Sequence of chain 39.B:
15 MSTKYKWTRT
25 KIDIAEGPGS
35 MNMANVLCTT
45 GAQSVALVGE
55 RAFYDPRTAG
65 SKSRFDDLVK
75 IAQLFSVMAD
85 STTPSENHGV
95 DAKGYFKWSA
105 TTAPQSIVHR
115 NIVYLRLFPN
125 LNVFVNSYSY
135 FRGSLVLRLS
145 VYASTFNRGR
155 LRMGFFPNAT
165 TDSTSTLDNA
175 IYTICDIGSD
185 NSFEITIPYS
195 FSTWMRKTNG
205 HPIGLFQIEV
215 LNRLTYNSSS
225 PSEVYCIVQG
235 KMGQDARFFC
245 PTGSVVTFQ

Sequence of chain 36.B:
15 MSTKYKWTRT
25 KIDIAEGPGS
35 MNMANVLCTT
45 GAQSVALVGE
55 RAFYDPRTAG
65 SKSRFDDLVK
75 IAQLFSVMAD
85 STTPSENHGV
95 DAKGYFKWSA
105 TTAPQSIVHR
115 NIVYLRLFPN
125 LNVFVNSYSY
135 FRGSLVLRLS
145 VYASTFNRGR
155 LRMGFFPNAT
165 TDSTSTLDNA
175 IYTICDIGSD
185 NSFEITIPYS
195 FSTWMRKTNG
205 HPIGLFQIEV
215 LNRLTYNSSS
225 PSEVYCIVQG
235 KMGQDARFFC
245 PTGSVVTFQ

The protein below binds the small molecule below.
Small molecule (SMILES): Nc1ncnc2c1ncn2[C@@H]1O[C@H](CO)[C@@H](O[P](=O)(O)OC[C@H]2O[C@@H](n3ccc(=O)[nH]c3=O)[C@H](O)[C@@H]2O[P](=O)(O)OC[C@H]2O[C@@H](n3ccc(=O)[nH]c3=O)[C@H](O)[C@@H]2O[P](=O)(O)OC[C@H]2O[C@@H](n3ccc(=O)[nH]c3=O)[C@H](O)[C@@H]2O[P](=O)(O)OC[C@H]2O[C@@H](n3ccc(=O)[nH]c3=O)[C@H](O)[C@@H]2O[P](=O)(O)OC[C@H]2O[C@@H](n3ccc(=O)[nH]c3=O)[C@H](O)[C@@H]2O)[C@H]1O

Sequence of chain 38.B:
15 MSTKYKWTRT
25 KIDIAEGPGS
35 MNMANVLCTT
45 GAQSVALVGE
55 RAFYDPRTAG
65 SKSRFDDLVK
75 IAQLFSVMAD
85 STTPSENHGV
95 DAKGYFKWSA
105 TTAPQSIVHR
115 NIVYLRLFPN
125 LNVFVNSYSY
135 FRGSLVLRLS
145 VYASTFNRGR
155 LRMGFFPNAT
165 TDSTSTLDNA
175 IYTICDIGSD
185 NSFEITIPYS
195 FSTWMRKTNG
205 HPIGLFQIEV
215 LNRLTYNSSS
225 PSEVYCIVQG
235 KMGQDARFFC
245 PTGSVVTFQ

Binding-site contacts:
Ligand atom O4 contacts residue TRP21 of chain 39.B at 3.4 Å.
Ligand atom N1 contacts residue TYR58 of chain 36.B at 3.5 Å.
Ligand atom C2' contacts residue ARG55 of chain 36.B at 3.4 Å.
Ligand atom O3' contacts residue TYR19 of chain 38.B at 3.0 Å (h-bond).
Ligand atom C2 contacts residue ARG55 of chain 36.B at 3.1 Å.
Ligand atom OP1 contacts residue TYR19 of chain 38.B at 3.6 Å (h-bond).
Ligand atom N6 contacts residue TYR58 of chain 36.B at 3.5 Å (h-bond).
Ligand atom O4' contacts residue ARG202 of chain 36.A at 3.9 Å.
Ligand atom C1' contacts residue ARG68 of chain 36.B at 3.8 Å.
Ligand atom O2' contacts residue THR17 of chain 39.B at 2.8 Å.
Ligand atom O2' contacts residue CYS203 of chain 36.A at 3.3 Å (h-bond).
Ligand atom C5' contacts residue ARG202 of chain 36.A at 3.9 Å.
Ligand atom C6 contacts residue TYR58 of chain 36.B at 3.8 Å (hydrophobic).
Ligand atom O2' contacts residue ARG55 of chain 36.B at 3.1 Å (salt-bridge).
Ligand atom C2 contacts residue TRP21 of chain 39.B at 3.2 Å (hydrophobic).
Ligand atom C1' contacts residue TRP21 of chain 39.B at 3.9 Å (hydrophobic).
Ligand atom C4' contacts residue TYR19 of chain 38.B at 3.8 Å (hydrophobic).
Ligand atom C4 contacts residue TRP21 of chain 39.B at 3.7 Å (hydrophobic).
Ligand atom N1 contacts residue TRP21 of chain 39.B at 3.8 Å.
Ligand atom C2 contacts residue ALA56 of chain 36.B at 3.8 Å (hydrophobic).
Ligand atom P contacts residue TYR19 of chain 38.B at 4.0 Å.
Ligand atom N1 contacts residue ARG68 of chain 36.B at 3.9 Å.
Ligand atom OP2 contacts residue ARG55 of chain 36.B at 2.9 Å (salt-bridge).
Ligand atom C2 contacts residue TYR58 of chain 36.B at 3.8 Å (hydrophobic).
Ligand atom O2' contacts residue LEU41 of chain 36.B at 3.8 Å.
Ligand atom O2' contacts residue TYR19 of chain 38.B at 3.7 Å.
Ligand atom N3 contacts residue ARG55 of chain 36.B at 3.2 Å (salt-bridge).
Ligand atom C2' contacts residue THR17 of chain 39.B at 3.7 Å.
Ligand atom OP1 contacts residue MET15 of chain 39.B at 3.1 Å.
Ligand atom O2' contacts residue THR44 of chain 36.B at 3.9 Å.
Ligand atom N1 contacts residue ALA56 of chain 36.B at 3.2 Å (h-bond).
Ligand atom P contacts residue THR17 of chain 39.B at 3.9 Å.
Ligand atom OP1 contacts residue THR17 of chain 39.B at 3.7 Å.
Ligand atom OP2 contacts residue ARG202 of chain 36.A at 3.6 Å.
Ligand atom OP2 contacts residue THR17 of chain 39.B at 3.5 Å.
Ligand atom O2 contacts residue TYR58 of chain 36.B at 3.6 Å.
Ligand atom N3 contacts residue TRP21 of chain 39.B at 3.2 Å.
Ligand atom O2 contacts residue TRP21 of chain 39.B at 2.9 Å.
Ligand atom O2' contacts residue ARG55 of chain 36.B at 3.8 Å.
Ligand atom O4' contacts residue ARG68 of chain 36.B at 3.0 Å (salt-bridge).

Sequence of chain 36.A:
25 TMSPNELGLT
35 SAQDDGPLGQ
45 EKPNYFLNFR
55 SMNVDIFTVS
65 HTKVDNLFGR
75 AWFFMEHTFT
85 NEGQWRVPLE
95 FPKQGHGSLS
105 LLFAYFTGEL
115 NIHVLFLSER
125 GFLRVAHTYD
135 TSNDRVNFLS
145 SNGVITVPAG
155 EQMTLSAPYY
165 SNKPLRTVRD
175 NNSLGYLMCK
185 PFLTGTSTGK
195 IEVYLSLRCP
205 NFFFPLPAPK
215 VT